This small molecule binds to this protein.
Small molecule (SMILES): COC(=O)Cc1cc(=O)[nH]c2ccccc12

Binding-site contacts:
Ligand atom C15 contacts residue LYS70 of chain 3.A at 3.5 Å.
Ligand atom C03 contacts residue THR107 of chain 3.A at 4.0 Å.
Ligand atom O09 contacts residue ASN57 of chain 3.A at 2.9 Å (h-bond).
Ligand atom C05 contacts residue ASN53 of chain 3.A at 3.9 Å.
Ligand atom C05 contacts residue TYR130 of chain 3.A at 3.2 Å (hydrophobic).
Ligand atom C16 contacts residue LYS70 of chain 3.A at 4.1 Å.
Ligand atom C08 contacts residue ASN57 of chain 3.A at 3.4 Å.
Ligand atom C13 contacts residue LYS70 of chain 3.A at 4.0 Å.
Ligand atom N10 contacts residue ASN53 of chain 3.A at 4.0 Å.
Ligand atom C13 contacts residue LEU56 of chain 3.A at 4.0 Å (hydrophobic).
Ligand atom C01 contacts residue ILE73 of chain 3.A at 3.6 Å (hydrophobic).
Ligand atom C06 contacts residue TYR130 of chain 3.A at 3.6 Å (hydrophobic).
Ligand atom C01 contacts residue LYS70 of chain 3.A at 3.2 Å.
Ligand atom N10 contacts residue ASN57 of chain 3.A at 2.4 Å (h-bond).
Ligand atom C13 contacts residue MET66 of chain 3.A at 4.0 Å (hydrophobic).
Ligand atom C08 contacts residue ASN53 of chain 3.A at 3.6 Å.
Ligand atom C12 contacts residue LEU56 of chain 3.A at 3.9 Å (hydrophobic).
Ligand atom C12 contacts residue LYS70 of chain 3.A at 4.0 Å.
Ligand atom C12 contacts residue ASN57 of chain 3.A at 3.2 Å.
Ligand atom C16 contacts residue ASN53 of chain 3.A at 3.9 Å.
Ligand atom O02 contacts residue ILE73 of chain 3.A at 3.4 Å.
Ligand atom C11 contacts residue ASN53 of chain 3.A at 4.2 Å.
Ligand atom C15 contacts residue ILE73 of chain 3.A at 3.8 Å (hydrophobic).
Ligand atom C14 contacts residue LEU56 of chain 3.A at 4.1 Å (hydrophobic).
Ligand atom C07 contacts residue THR107 of chain 3.A at 4.0 Å.
Ligand atom C01 contacts residue ASN74 of chain 3.A at 2.9 Å.
Ligand atom O04 contacts residue LYS70 of chain 3.A at 3.6 Å.
Ligand atom C11 contacts residue LYS70 of chain 3.A at 4.0 Å.
Ligand atom C05 contacts residue THR107 of chain 3.A at 3.9 Å.
Ligand atom C14 contacts residue MET66 of chain 3.A at 3.8 Å (hydrophobic).
Ligand atom C16 contacts residue TYR130 of chain 3.A at 4.1 Å (hydrophobic).
Ligand atom O09 contacts residue ASN53 of chain 3.A at 3.7 Å.
Ligand atom C14 contacts residue LYS70 of chain 3.A at 3.5 Å.
Ligand atom C14 contacts residue LEU69 of chain 3.A at 4.2 Å (hydrophobic).
Ligand atom O02 contacts residue ASN74 of chain 3.A at 3.7 Å.
Ligand atom C11 contacts residue ASN57 of chain 3.A at 3.2 Å.
Ligand atom C03 contacts residue ILE73 of chain 3.A at 4.2 Å (hydrophobic).
Ligand atom C06 contacts residue ASN53 of chain 3.A at 3.3 Å.
Ligand atom C07 contacts residue ASN53 of chain 3.A at 3.2 Å.
Ligand atom C05 contacts residue ALA105 of chain 3.A at 4.1 Å (hydrophobic).

Sequence of chain 3.A:
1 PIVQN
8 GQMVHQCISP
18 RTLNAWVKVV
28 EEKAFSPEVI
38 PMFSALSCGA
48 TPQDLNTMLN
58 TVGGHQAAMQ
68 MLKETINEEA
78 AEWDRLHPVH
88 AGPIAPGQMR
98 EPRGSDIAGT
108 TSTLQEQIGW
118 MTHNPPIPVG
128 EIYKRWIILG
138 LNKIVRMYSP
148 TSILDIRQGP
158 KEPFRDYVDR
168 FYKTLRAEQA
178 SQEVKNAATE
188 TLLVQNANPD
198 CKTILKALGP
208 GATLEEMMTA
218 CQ